Sequence of chain 1.J:
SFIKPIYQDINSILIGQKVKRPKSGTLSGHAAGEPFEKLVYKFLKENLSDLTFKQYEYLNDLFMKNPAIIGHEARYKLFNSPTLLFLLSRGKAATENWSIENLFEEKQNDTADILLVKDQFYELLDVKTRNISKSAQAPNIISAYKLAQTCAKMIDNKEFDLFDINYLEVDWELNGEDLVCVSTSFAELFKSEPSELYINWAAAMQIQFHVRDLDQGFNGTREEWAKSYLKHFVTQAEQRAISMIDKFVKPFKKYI

Binding-site contacts:
Ligand atom N4 contacts residue DG5 of chain 1.D at 2.7 Å (h-bond).
Ligand atom C6 contacts residue DC4 of chain 1.D at 3.3 Å.
Ligand atom N3 contacts residue DA2 of chain 1.D at 3.0 Å (h-bond).
Ligand atom C6 contacts residue GLN137 of chain 1.I at 3.3 Å.
Ligand atom N4 contacts residue DG1 of chain 1.D at 2.7 Å (h-bond).
Ligand atom N4 contacts residue DC4 of chain 1.D at 3.1 Å (h-bond).
Ligand atom OP2 contacts residue ARG240 of chain 1.I at 2.9 Å (salt-bridge).
Ligand atom O6 contacts residue GLN137 of chain 1.I at 3.3 Å.
Ligand atom N7 contacts residue ASN200 of chain 1.I at 3.3 Å (h-bond).
Ligand atom OP2 contacts residue TYR198 of chain 1.I at 2.7 Å (h-bond).
Ligand atom O2 contacts residue DG5 of chain 1.D at 3.1 Å (h-bond).
Ligand atom C4 contacts residue GLN137 of chain 1.I at 3.0 Å.
Ligand atom OP2 contacts residue GLN206 of chain 1.J at 2.6 Å (h-bond).
Ligand atom O6 contacts residue DC3 of chain 1.D at 2.5 Å (h-bond).
Ligand atom C4 contacts residue DG1 of chain 1.B at 3.3 Å.
Ligand atom O2 contacts residue DG1 of chain 1.D at 3.1 Å (h-bond).
Ligand atom OP1 contacts residue LYS247 of chain 1.I at 2.8 Å (salt-bridge).
Ligand atom N2 contacts residue DC4 of chain 1.D at 3.0 Å (h-bond).
Ligand atom C5 contacts residue GLN137 of chain 1.I at 2.9 Å.
Ligand atom OP1 contacts residue LYS146 of chain 1.J at 2.7 Å (salt-bridge).
Ligand atom C8 contacts residue TYR198 of chain 1.I at 3.2 Å (hydrophobic).
Ligand atom N1 contacts residue DC4 of chain 1.D at 2.7 Å (h-bond).
Ligand atom O6 contacts residue DC4 of chain 1.D at 2.5 Å (h-bond).
Ligand atom N3 contacts residue DG1 of chain 1.D at 2.8 Å (h-bond).
Ligand atom N1 contacts residue DC3 of chain 1.D at 2.9 Å (h-bond).
Ligand atom N3 contacts residue DG5 of chain 1.D at 3.0 Å (h-bond).
Ligand atom O3' contacts residue DG1 of chain 1.B at 3.3 Å.
Ligand atom O4 contacts residue DA2 of chain 1.D at 2.8 Å (h-bond).
Ligand atom O2 contacts residue GLN108 of chain 1.J at 3.0 Å (h-bond).
Ligand atom OP2 contacts residue SER143 of chain 1.J at 2.8 Å (h-bond).
Ligand atom OP2 contacts residue SER143 of chain 1.J at 3.1 Å (h-bond).
Ligand atom C5' contacts residue LYS247 of chain 1.I at 2.9 Å.
Ligand atom N2 contacts residue DG5 of chain 1.D at 2.9 Å (h-bond).
Ligand atom O5' contacts residue TYR198 of chain 1.I at 3.2 Å (h-bond).
Ligand atom N2 contacts residue DC3 of chain 1.D at 3.1 Å (h-bond).
Ligand atom C2' contacts residue TYR198 of chain 1.I at 3.1 Å (hydrophobic).
Ligand atom C2 contacts residue DG5 of chain 1.D at 3.3 Å.
Ligand atom O6 contacts residue GLN208 of chain 1.I at 3.3 Å (h-bond).
Ligand atom N7 contacts residue GLN137 of chain 1.I at 3.2 Å (h-bond).
Ligand atom O6 contacts residue DA2 of chain 1.D at 3.2 Å (h-bond).

This protein binds this small molecule.
Small molecule (SMILES): Cc1cn([C@H]2C[C@H](O[P](=O)(O)OC[C@H]3O[C@@H](n4ccc(N)nc4=O)C[C@@H]3O)[C@@H](CO[P](=O)(O)O[C@H]3C[C@H](n4cnc5c(=O)nc(N)[nH]c54)O[C@@H]3CO[P](=O)(O)O[C@H]3C[C@H](n4cnc5c(=O)nc(N)[nH]c54)O[C@@H]3CO[P](=O)(O)O[C@H]3C[C@H](n4ccc(N)nc4=O)O[C@@H]3CO[P](=O)(O)O[C@H]3C[C@H](n4ccc(N)nc4=O)O[C@@H]3CO[P](=O)(O)O[C@H]3C[C@H](n4cnc5c(=O)nc(N)[nH]c54)O[C@@H]3CO)O2)c(=O)[nH]c1=O

Sequence of chain 1.I:
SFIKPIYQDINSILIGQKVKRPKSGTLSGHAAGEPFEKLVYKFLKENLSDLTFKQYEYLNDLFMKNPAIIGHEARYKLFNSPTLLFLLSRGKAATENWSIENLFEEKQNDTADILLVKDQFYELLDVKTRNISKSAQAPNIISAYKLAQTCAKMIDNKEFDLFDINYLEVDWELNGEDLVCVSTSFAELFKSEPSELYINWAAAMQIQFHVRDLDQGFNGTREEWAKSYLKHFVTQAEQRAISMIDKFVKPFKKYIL